Binding-site contacts:
Ligand atom C30 contacts residue LEU50 of chain 1.B at 4.0 Å (hydrophobic).
Ligand atom C9 contacts residue IMP1 of chain 1.L at 3.9 Å.
Ligand atom C29 contacts residue LEU50 of chain 1.B at 3.4 Å (hydrophobic).
Ligand atom N10 contacts residue IMP1 of chain 1.L at 3.9 Å.
Ligand atom N10 contacts residue ALA150 of chain 1.D at 3.9 Å.
Ligand atom O24 contacts residue GLY341 of chain 1.B at 3.4 Å (h-bond).
Ligand atom C1 contacts residue ALA150 of chain 1.D at 3.9 Å (hydrophobic).
Ligand atom C27 contacts residue GLY341 of chain 1.B at 3.6 Å.
Ligand atom C13 contacts residue GLY289 of chain 1.D at 4.0 Å.
Ligand atom C19 contacts residue TYR342 of chain 1.B at 3.4 Å (hydrophobic).
Ligand atom N11 contacts residue ALA150 of chain 1.D at 3.7 Å.
Ligand atom N11 contacts residue GLU313 of chain 1.D at 3.7 Å.
Ligand atom C28 contacts residue VAL49 of chain 1.B at 3.4 Å (hydrophobic).
Ligand atom C15 contacts residue GLY289 of chain 1.D at 3.7 Å.
Ligand atom C17 contacts residue ALA150 of chain 1.D at 4.0 Å (hydrophobic).
Ligand atom C18 contacts residue GLU313 of chain 1.D at 3.5 Å.
Ligand atom C17 contacts residue IMP1 of chain 1.L at 3.3 Å.
Ligand atom C27 contacts residue VAL49 of chain 1.B at 3.6 Å (hydrophobic).
Ligand atom C7 contacts residue GLY289 of chain 1.D at 3.9 Å.
Ligand atom C15 contacts residue MET288 of chain 1.D at 3.4 Å (hydrophobic).
Ligand atom O24 contacts residue HIS151 of chain 1.D at 3.8 Å.
Ligand atom C14 contacts residue MET288 of chain 1.D at 3.2 Å (hydrophobic).
Ligand atom C28 contacts residue LEU50 of chain 1.B at 3.7 Å (hydrophobic).
Ligand atom C25 contacts residue GLY341 of chain 1.B at 3.8 Å.
Ligand atom N1 contacts residue GLU313 of chain 1.D at 3.5 Å (salt-bridge).
Ligand atom C13 contacts residue MET288 of chain 1.D at 4.0 Å (hydrophobic).
Ligand atom C14 contacts residue GLY289 of chain 1.D at 3.9 Å.
Ligand atom C19 contacts residue ALA338 of chain 1.B at 3.7 Å (hydrophobic).
Ligand atom C27 contacts residue SER47 of chain 1.B at 3.5 Å.
Ligand atom O1 contacts residue ALA150 of chain 1.D at 4.0 Å.
Ligand atom C18 contacts residue TYR342 of chain 1.B at 3.4 Å (hydrophobic).
Ligand atom C25 contacts residue HIS151 of chain 1.D at 3.8 Å.
Ligand atom C27 contacts residue HIS151 of chain 1.D at 3.9 Å.
Ligand atom O24 contacts residue TYR342 of chain 1.B at 3.9 Å.
Ligand atom C23 contacts residue ALA150 of chain 1.D at 3.7 Å (hydrophobic).
Ligand atom C12 contacts residue GLY289 of chain 1.D at 4.0 Å.
Ligand atom O16 contacts residue IMP1 of chain 1.L at 3.7 Å.
Ligand atom N1 contacts residue ALA150 of chain 1.D at 3.8 Å.
Ligand atom C8 contacts residue GLY289 of chain 1.D at 3.7 Å.
Ligand atom C22 contacts residue ALA150 of chain 1.D at 3.8 Å (hydrophobic).

The protein below binds the small molecule below.
Small molecule (SMILES): Cn1nc(CC(=O)Nc2ccc3oc4c(c3c2)CCCC4)c2ccccc2c1=O

Sequence of chain 1.B:
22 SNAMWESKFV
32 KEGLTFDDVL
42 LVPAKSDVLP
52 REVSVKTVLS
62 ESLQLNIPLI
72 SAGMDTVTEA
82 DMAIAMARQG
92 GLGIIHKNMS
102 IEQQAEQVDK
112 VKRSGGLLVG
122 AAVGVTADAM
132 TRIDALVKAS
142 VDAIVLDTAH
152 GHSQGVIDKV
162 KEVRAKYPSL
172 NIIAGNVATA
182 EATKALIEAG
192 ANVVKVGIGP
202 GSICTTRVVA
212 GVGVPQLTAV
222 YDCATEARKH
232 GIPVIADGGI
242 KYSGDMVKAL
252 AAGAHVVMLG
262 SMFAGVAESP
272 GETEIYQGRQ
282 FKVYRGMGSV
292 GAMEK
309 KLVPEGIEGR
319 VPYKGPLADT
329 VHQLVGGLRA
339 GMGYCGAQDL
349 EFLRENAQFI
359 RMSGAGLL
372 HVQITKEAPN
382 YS

Sequence of chain 1.D:
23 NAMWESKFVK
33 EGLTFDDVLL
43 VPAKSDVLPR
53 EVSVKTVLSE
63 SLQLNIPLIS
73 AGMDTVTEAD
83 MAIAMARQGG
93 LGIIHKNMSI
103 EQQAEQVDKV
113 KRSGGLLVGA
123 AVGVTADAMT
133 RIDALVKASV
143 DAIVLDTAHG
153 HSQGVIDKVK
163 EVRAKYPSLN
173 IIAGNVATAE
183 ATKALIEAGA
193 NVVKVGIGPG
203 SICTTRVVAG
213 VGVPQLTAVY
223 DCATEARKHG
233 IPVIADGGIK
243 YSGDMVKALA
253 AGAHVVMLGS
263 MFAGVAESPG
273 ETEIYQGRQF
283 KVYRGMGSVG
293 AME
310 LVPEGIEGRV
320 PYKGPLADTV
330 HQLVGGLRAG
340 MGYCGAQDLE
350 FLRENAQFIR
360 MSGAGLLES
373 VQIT